This small molecule binds to this protein.
Small molecule (SMILES): CC(=O)N[C@H]1[C@H](O[C@H]2[C@H](O)[C@@H](NC(C)=O)CO[C@@H]2CO)O[C@H](CO)[C@@H](O)[C@@H]1O

Sequence of chain 1.A:
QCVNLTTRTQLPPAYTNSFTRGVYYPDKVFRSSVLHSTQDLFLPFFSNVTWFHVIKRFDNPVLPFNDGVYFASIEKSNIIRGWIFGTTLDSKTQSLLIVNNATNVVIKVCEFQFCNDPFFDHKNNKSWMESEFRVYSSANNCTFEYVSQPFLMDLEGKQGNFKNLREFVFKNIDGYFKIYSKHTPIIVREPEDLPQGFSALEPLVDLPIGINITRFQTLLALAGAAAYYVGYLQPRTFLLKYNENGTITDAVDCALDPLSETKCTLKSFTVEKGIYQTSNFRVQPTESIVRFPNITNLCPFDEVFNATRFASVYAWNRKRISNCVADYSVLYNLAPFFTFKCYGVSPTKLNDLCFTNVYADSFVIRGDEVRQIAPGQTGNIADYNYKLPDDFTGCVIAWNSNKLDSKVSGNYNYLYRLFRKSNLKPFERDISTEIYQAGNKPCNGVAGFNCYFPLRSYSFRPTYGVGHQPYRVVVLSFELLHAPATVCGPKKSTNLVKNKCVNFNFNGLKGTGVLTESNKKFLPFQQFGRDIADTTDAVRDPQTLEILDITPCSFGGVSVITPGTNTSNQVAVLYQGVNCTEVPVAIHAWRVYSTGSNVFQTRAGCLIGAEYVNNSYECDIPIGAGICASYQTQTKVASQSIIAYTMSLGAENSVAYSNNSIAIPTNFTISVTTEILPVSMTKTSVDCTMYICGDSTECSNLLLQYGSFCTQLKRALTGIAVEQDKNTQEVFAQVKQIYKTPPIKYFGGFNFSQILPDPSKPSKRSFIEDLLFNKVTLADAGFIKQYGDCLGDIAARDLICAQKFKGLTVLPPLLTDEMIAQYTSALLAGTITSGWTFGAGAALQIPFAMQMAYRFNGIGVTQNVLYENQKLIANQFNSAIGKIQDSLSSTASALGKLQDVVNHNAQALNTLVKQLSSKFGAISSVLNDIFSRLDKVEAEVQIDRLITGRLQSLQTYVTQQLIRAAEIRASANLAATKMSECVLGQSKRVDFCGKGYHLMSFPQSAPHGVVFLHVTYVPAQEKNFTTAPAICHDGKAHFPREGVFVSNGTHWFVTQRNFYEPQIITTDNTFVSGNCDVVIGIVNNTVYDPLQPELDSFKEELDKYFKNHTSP

Binding-site contacts:
Ligand atom C7 contacts residue ASN328 of chain 1.A at 3.1 Å.
Ligand atom C5 contacts residue ASN328 of chain 1.A at 3.6 Å.
Ligand atom O7 contacts residue ASN328 of chain 1.A at 4.0 Å.
Ligand atom C2 contacts residue GLN577 of chain 1.A at 3.8 Å.
Ligand atom C8 contacts residue ASN328 of chain 1.A at 3.4 Å.
Ligand atom C1 contacts residue GLN577 of chain 1.A at 4.2 Å.
Ligand atom O3 contacts residue GLN577 of chain 1.A at 4.4 Å.
Ligand atom C2 contacts residue ASN328 of chain 1.A at 2.6 Å.
Ligand atom C8 contacts residue PRO576 of chain 1.A at 3.5 Å (hydrophobic).
Ligand atom C8 contacts residue GLN577 of chain 1.A at 2.8 Å.
Ligand atom O5 contacts residue ASN328 of chain 1.A at 2.3 Å (h-bond).
Ligand atom N2 contacts residue GLN577 of chain 1.A at 2.7 Å (h-bond).
Ligand atom C3 contacts residue GLN577 of chain 1.A at 4.0 Å.
Ligand atom N2 contacts residue ASN328 of chain 1.A at 2.5 Å (h-bond).
Ligand atom C1 contacts residue ASN328 of chain 1.A at 1.4 Å.
Ligand atom C3 contacts residue ASN328 of chain 1.A at 3.8 Å.
Ligand atom O7 contacts residue GLN577 of chain 1.A at 4.1 Å.
Ligand atom C4 contacts residue ASN328 of chain 1.A at 4.3 Å.
Ligand atom O6 contacts residue ASN328 of chain 1.A at 4.4 Å.
Ligand atom C7 contacts residue GLN577 of chain 1.A at 3.0 Å.